Sequence of chain 1.A:
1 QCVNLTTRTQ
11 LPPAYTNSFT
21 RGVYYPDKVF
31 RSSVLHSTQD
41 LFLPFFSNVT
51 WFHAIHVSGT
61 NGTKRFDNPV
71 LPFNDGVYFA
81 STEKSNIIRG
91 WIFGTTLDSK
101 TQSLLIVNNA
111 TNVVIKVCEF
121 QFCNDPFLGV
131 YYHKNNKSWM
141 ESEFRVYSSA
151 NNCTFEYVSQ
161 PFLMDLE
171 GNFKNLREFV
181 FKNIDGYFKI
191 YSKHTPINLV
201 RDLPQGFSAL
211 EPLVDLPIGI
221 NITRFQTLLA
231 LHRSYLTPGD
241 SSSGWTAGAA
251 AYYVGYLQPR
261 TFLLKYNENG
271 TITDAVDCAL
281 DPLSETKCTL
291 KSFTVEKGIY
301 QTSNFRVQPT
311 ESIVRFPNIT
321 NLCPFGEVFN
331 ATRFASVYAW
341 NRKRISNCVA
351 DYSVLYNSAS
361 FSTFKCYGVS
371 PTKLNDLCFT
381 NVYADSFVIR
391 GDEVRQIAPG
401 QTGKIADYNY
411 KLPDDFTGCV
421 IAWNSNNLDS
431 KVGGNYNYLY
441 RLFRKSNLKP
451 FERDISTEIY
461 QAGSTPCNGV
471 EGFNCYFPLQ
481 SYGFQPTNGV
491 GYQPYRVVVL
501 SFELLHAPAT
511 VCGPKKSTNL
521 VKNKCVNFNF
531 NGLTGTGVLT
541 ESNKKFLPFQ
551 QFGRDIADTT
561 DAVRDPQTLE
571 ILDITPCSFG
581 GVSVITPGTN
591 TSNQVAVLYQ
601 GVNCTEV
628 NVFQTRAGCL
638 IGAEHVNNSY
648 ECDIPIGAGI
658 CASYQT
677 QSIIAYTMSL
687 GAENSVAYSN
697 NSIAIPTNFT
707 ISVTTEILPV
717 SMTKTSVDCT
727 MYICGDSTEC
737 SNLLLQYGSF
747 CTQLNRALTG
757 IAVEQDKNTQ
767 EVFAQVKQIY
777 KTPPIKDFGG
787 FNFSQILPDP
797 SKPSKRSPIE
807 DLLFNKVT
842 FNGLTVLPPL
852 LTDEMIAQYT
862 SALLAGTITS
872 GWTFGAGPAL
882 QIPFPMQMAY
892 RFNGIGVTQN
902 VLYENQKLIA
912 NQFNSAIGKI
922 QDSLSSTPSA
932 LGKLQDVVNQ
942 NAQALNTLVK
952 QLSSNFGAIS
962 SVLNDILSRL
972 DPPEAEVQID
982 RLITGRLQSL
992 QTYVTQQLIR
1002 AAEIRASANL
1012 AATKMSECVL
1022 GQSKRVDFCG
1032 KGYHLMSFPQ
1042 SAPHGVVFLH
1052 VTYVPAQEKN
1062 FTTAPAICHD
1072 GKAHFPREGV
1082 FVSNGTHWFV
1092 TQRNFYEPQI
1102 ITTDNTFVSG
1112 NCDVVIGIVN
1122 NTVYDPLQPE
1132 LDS

Binding-site contacts:
Ligand atom C5 contacts residue GLN913 of chain 1.A at 4.3 Å.
Ligand atom O5 contacts residue ASN704 of chain 1.A at 2.3 Å (h-bond).
Ligand atom C5 contacts residue ASN704 of chain 1.A at 3.6 Å.
Ligand atom O6 contacts residue GLN913 of chain 1.A at 2.7 Å (h-bond).
Ligand atom O7 contacts residue LEU909 of chain 1.A at 3.6 Å.
Ligand atom C1 contacts residue GLN1058 of chain 1.A at 3.7 Å.
Ligand atom C7 contacts residue GLN1058 of chain 1.A at 4.4 Å.
Ligand atom O5 contacts residue GLN1058 of chain 1.A at 3.9 Å.
Ligand atom C5 contacts residue LEU909 of chain 1.A at 4.0 Å (hydrophobic).
Ligand atom C6 contacts residue GLN913 of chain 1.A at 4.0 Å.
Ligand atom C8 contacts residue ASN704 of chain 1.A at 4.5 Å.
Ligand atom O7 contacts residue ASN704 of chain 1.A at 3.4 Å (h-bond).
Ligand atom C8 contacts residue LEU909 of chain 1.A at 3.8 Å (hydrophobic).
Ligand atom C6 contacts residue LEU909 of chain 1.A at 4.3 Å (hydrophobic).
Ligand atom N2 contacts residue ASN704 of chain 1.A at 2.9 Å (h-bond).
Ligand atom C7 contacts residue ASN704 of chain 1.A at 3.4 Å.
Ligand atom C7 contacts residue LEU909 of chain 1.A at 3.9 Å (hydrophobic).
Ligand atom C3 contacts residue ASN704 of chain 1.A at 3.8 Å.
Ligand atom O6 contacts residue LEU909 of chain 1.A at 3.8 Å.
Ligand atom C4 contacts residue ASN704 of chain 1.A at 4.2 Å.
Ligand atom O4 contacts residue LEU909 of chain 1.A at 4.3 Å.
Ligand atom C2 contacts residue GLN1058 of chain 1.A at 4.0 Å.
Ligand atom C2 contacts residue ASN704 of chain 1.A at 2.5 Å.
Ligand atom C1 contacts residue ASN704 of chain 1.A at 1.4 Å.
Ligand atom O7 contacts residue GLN1058 of chain 1.A at 3.5 Å (h-bond).

The protein below binds the small molecule below.
Small molecule (SMILES): CC(=O)N[C@H]1[C@H](O[C@H]2[C@H](O)[C@@H](NC(C)=O)CO[C@@H]2CO)O[C@H](CO)[C@@H](O)[C@@H]1O